Sequence of chain 1.A:
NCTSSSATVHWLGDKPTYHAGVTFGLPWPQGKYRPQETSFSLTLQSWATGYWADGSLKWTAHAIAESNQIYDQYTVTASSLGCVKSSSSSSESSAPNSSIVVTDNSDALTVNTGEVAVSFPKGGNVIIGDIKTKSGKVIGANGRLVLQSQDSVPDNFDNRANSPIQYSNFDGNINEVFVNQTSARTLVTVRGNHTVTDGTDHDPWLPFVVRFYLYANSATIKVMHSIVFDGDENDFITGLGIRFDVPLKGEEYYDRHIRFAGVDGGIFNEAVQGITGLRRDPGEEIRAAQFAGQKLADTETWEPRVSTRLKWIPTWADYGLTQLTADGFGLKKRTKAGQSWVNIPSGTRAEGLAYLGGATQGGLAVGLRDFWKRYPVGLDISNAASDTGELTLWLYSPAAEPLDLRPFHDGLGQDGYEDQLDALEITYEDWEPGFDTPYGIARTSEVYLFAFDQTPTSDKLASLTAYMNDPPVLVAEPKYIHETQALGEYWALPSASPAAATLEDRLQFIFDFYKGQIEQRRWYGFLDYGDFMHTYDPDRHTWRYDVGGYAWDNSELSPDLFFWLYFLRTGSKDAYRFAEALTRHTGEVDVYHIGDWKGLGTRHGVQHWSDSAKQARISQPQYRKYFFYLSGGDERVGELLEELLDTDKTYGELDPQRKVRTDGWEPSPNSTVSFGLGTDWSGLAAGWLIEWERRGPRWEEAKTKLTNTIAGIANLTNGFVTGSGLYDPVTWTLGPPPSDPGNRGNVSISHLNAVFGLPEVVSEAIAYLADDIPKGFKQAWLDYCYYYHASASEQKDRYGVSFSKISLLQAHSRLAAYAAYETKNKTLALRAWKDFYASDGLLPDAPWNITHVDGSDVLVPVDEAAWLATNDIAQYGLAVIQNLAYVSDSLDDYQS

The protein below binds the small molecule below.
Small molecule (SMILES): C[C@@H]1O[C@@H](O)[C@H](O[C@H]2OC(C(=O)O)=C[C@H](O)[C@H]2O)[C@H](O)[C@H]1O

Binding-site contacts:
Ligand atom O6A contacts residue LEU762 of chain 1.A at 3.4 Å.
Ligand atom C6 contacts residue GLU566 of chain 1.A at 3.2 Å.
Ligand atom C6 contacts residue TYR437 of chain 1.A at 3.5 Å (hydrophobic).
Ligand atom C4 contacts residue ARG627 of chain 1.A at 4.0 Å.
Ligand atom O2 contacts residue LEU433 of chain 1.A at 3.8 Å.
Ligand atom C3 contacts residue ARG627 of chain 1.A at 3.6 Å.
Ligand atom C6 contacts residue PRO666 of chain 1.A at 4.1 Å (hydrophobic).
Ligand atom O6A contacts residue GLU566 of chain 1.A at 2.5 Å (salt-bridge).
Ligand atom C3 contacts residue GLN625 of chain 1.A at 3.9 Å.
Ligand atom C6 contacts residue VAL670 of chain 1.A at 3.7 Å (hydrophobic).
Ligand atom O3 contacts residue ARG627 of chain 1.A at 2.7 Å (salt-bridge).
Ligand atom O6B contacts residue GLU566 of chain 1.A at 3.2 Å (salt-bridge).
Ligand atom C4 contacts residue GLN625 of chain 1.A at 3.8 Å.
Ligand atom O5 contacts residue ASP439 of chain 1.A at 4.0 Å.
Ligand atom C1 contacts residue ASP439 of chain 1.A at 3.5 Å.
Ligand atom C1 contacts residue LEU433 of chain 1.A at 3.9 Å (hydrophobic).
Ligand atom O3 contacts residue HIS761 of chain 1.A at 3.7 Å.
Ligand atom C4 contacts residue TYR437 of chain 1.A at 3.4 Å (hydrophobic).
Ligand atom C6 contacts residue HIS614 of chain 1.A at 3.8 Å.
Ligand atom C2 contacts residue ARG613 of chain 1.A at 3.6 Å.
Ligand atom O4 contacts residue GLN625 of chain 1.A at 2.8 Å (h-bond).
Ligand atom O5 contacts residue TYR437 of chain 1.A at 3.9 Å.
Ligand atom C4 contacts residue LEU762 of chain 1.A at 4.0 Å (hydrophobic).
Ligand atom C5 contacts residue ARG613 of chain 1.A at 3.9 Å.
Ligand atom O6B contacts residue ARG613 of chain 1.A at 2.7 Å (salt-bridge).
Ligand atom O1 contacts residue ALA623 of chain 1.A at 3.5 Å.
Ligand atom C6 contacts residue ARG613 of chain 1.A at 3.8 Å.
Ligand atom C6 contacts residue ARG627 of chain 1.A at 3.7 Å.
Ligand atom O6A contacts residue TYR437 of chain 1.A at 3.9 Å.
Ligand atom O6B contacts residue ARG627 of chain 1.A at 3.4 Å (salt-bridge).
Ligand atom O6A contacts residue ARG627 of chain 1.A at 3.7 Å.
Ligand atom C6 contacts residue GLN667 of chain 1.A at 3.9 Å.
Ligand atom C5 contacts residue TYR437 of chain 1.A at 3.3 Å (hydrophobic).
Ligand atom O5 contacts residue ARG613 of chain 1.A at 3.0 Å (salt-bridge).
Ligand atom C1 contacts residue ARG613 of chain 1.A at 3.7 Å.
Ligand atom O6B contacts residue HIS614 of chain 1.A at 2.8 Å (h-bond).
Ligand atom O3 contacts residue LEU762 of chain 1.A at 3.5 Å.
Ligand atom O1 contacts residue ASP439 of chain 1.A at 2.7 Å (salt-bridge).
Ligand atom C2 contacts residue TYR437 of chain 1.A at 4.0 Å (hydrophobic).
Ligand atom O4 contacts residue ARG627 of chain 1.A at 3.2 Å (salt-bridge).